Sequence of chain 2.B:
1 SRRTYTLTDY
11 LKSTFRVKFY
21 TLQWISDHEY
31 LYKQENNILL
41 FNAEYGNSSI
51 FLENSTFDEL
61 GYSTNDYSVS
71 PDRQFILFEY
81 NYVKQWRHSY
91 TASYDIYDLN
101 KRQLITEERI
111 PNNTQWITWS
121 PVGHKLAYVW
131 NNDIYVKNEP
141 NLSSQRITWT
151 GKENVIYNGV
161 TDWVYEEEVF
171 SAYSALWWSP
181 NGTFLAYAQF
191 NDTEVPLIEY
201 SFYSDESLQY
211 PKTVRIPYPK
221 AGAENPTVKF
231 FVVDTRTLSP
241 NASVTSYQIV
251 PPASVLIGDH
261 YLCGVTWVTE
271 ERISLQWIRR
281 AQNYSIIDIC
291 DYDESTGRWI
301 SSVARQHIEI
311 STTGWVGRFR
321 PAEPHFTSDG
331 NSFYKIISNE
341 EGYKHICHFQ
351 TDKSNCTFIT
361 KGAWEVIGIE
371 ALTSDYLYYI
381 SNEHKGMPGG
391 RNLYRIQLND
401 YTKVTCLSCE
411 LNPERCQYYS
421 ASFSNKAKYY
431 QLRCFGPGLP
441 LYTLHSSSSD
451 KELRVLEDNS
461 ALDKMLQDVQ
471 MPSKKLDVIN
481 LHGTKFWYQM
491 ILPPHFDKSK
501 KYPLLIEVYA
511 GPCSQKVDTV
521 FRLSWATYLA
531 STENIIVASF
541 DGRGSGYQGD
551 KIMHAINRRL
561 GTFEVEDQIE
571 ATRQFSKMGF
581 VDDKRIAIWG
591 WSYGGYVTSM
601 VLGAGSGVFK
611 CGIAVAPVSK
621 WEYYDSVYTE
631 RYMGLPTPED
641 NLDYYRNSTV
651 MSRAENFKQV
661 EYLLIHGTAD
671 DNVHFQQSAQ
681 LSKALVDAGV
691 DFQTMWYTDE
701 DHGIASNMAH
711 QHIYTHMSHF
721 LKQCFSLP

The protein below binds the small molecule below.
Small molecule (SMILES): CC(=O)N[C@@H]1[C@@H](O)[C@H](O)[C@@H](CO)O[C@H]1O

Binding-site contacts:
Ligand atom C1 contacts residue ASN191 of chain 2.B at 1.5 Å.
Ligand atom O5 contacts residue THR193 of chain 2.B at 3.9 Å.
Ligand atom C5 contacts residue ASN191 of chain 2.B at 3.7 Å.
Ligand atom O7 contacts residue ILE156 of chain 2.B at 4.3 Å.
Ligand atom N2 contacts residue ILE156 of chain 2.B at 3.8 Å.
Ligand atom C8 contacts residue ASN191 of chain 2.B at 4.3 Å.
Ligand atom O7 contacts residue ASN191 of chain 2.B at 3.2 Å (h-bond).
Ligand atom C8 contacts residue ILE156 of chain 2.B at 3.2 Å (hydrophobic).
Ligand atom O6 contacts residue THR193 of chain 2.B at 4.1 Å.
Ligand atom C7 contacts residue ASN191 of chain 2.B at 3.2 Å.
Ligand atom N2 contacts residue ASN191 of chain 2.B at 2.9 Å (h-bond).
Ligand atom C4 contacts residue ASN191 of chain 2.B at 4.2 Å.
Ligand atom C8 contacts residue GLN189 of chain 2.B at 4.3 Å.
Ligand atom C7 contacts residue ILE156 of chain 2.B at 3.6 Å (hydrophobic).
Ligand atom C6 contacts residue THR193 of chain 2.B at 4.3 Å.
Ligand atom C8 contacts residue THR150 of chain 2.B at 4.5 Å.
Ligand atom C1 contacts residue THR193 of chain 2.B at 3.8 Å.
Ligand atom C2 contacts residue ASN191 of chain 2.B at 2.5 Å.
Ligand atom O7 contacts residue GLN189 of chain 2.B at 4.0 Å.
Ligand atom O6 contacts residue GLU194 of chain 2.B at 2.9 Å (salt-bridge).
Ligand atom O7 contacts residue LYS229 of chain 2.B at 4.1 Å.
Ligand atom C5 contacts residue THR193 of chain 2.B at 4.0 Å.
Ligand atom C1 contacts residue ILE156 of chain 2.B at 4.4 Å (hydrophobic).
Ligand atom C6 contacts residue GLU194 of chain 2.B at 3.8 Å.
Ligand atom O5 contacts residue ASN191 of chain 2.B at 2.4 Å (h-bond).
Ligand atom C3 contacts residue ASN191 of chain 2.B at 3.8 Å.